Sequence of chain 1.A:
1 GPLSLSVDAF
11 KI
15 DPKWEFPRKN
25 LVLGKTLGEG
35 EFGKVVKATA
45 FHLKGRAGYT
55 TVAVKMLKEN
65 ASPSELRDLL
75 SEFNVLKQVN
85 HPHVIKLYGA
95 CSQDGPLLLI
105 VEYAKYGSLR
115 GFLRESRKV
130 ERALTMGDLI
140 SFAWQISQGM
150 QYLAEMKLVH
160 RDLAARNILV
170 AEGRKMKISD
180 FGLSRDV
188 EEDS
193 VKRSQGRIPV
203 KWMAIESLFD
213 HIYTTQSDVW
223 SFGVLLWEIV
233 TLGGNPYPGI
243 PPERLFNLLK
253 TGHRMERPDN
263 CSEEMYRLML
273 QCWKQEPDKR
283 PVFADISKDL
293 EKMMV

Binding-site contacts:
Ligand atom O21 contacts residue GLU76 of chain 1.A at 3.1 Å (salt-bridge).
Ligand atom C8 contacts residue GLY111 of chain 1.A at 3.7 Å.
Ligand atom N12 contacts residue VAL39 of chain 1.A at 3.6 Å.
Ligand atom C10 contacts residue VAL39 of chain 1.A at 3.8 Å (hydrophobic).
Ligand atom N3 contacts residue ALA108 of chain 1.A at 2.8 Å (h-bond).
Ligand atom C17 contacts residue GLU76 of chain 1.A at 3.7 Å.
Ligand atom C19 contacts residue VAL105 of chain 1.A at 3.3 Å (hydrophobic).
Ligand atom C7 contacts residue LEU31 of chain 1.A at 3.8 Å (hydrophobic).
Ligand atom C2 contacts residue LEU168 of chain 1.A at 3.8 Å (hydrophobic).
Ligand atom C7 contacts residue ALA108 of chain 1.A at 3.3 Å (hydrophobic).
Ligand atom C2 contacts residue GLU106 of chain 1.A at 3.3 Å.
Ligand atom C14 contacts residue VAL39 of chain 1.A at 3.9 Å (hydrophobic).
Ligand atom O21 contacts residue LYS59 of chain 1.A at 2.8 Å (salt-bridge).
Ligand atom N1 contacts residue LEU168 of chain 1.A at 3.4 Å.
Ligand atom N1 contacts residue VAL105 of chain 1.A at 3.5 Å.
Ligand atom O21 contacts residue ASP179 of chain 1.A at 3.0 Å (salt-bridge).
Ligand atom C6 contacts residue VAL39 of chain 1.A at 3.8 Å (hydrophobic).
Ligand atom C2 contacts residue VAL105 of chain 1.A at 3.8 Å (hydrophobic).
Ligand atom C9 contacts residue LEU31 of chain 1.A at 3.9 Å (hydrophobic).
Ligand atom C27 contacts residue GLY111 of chain 1.A at 3.5 Å.
Ligand atom C5 contacts residue LEU168 of chain 1.A at 3.9 Å (hydrophobic).
Ligand atom C16 contacts residue GLU76 of chain 1.A at 3.8 Å.
Ligand atom C27 contacts residue ALA108 of chain 1.A at 3.3 Å (hydrophobic).
Ligand atom N12 contacts residue LEU168 of chain 1.A at 3.7 Å.
Ligand atom N3 contacts residue TYR107 of chain 1.A at 3.7 Å.
Ligand atom C6 contacts residue ALA57 of chain 1.A at 3.9 Å (hydrophobic).
Ligand atom O31 contacts residue LEU31 of chain 1.A at 3.5 Å (h-bond).
Ligand atom C4 contacts residue ALA108 of chain 1.A at 3.9 Å (hydrophobic).
Ligand atom C16 contacts residue LYS59 of chain 1.A at 3.3 Å.
Ligand atom C17 contacts residue LYS59 of chain 1.A at 3.6 Å.
Ligand atom N1 contacts residue ALA57 of chain 1.A at 3.4 Å.
Ligand atom C32 contacts residue LEU31 of chain 1.A at 3.3 Å (hydrophobic).
Ligand atom C6 contacts residue LEU168 of chain 1.A at 3.4 Å (hydrophobic).
Ligand atom N1 contacts residue ILE89 of chain 1.A at 3.5 Å.
Ligand atom C2 contacts residue ALA57 of chain 1.A at 3.2 Å (hydrophobic).
Ligand atom C8 contacts residue LEU31 of chain 1.A at 3.7 Å (hydrophobic).
Ligand atom C18 contacts residue VAL105 of chain 1.A at 3.5 Å (hydrophobic).
Ligand atom N3 contacts residue ALA57 of chain 1.A at 3.5 Å.
Ligand atom C2 contacts residue ALA108 of chain 1.A at 3.5 Å (hydrophobic).
Ligand atom O26 contacts residue GLY111 of chain 1.A at 3.4 Å.

The protein below binds the small molecule below.
Small molecule (SMILES): COc1cc2ncnc(Nc3cccc(O)c3)c2cc1OC